Binding-site contacts:
Ligand atom OH contacts residue THR248 of chain 1.B at 3.4 Å.
Ligand atom C5 contacts residue TRP275 of chain 1.B at 4.1 Å (hydrophobic).
Ligand atom O3 contacts residue GLU264 of chain 1.B at 3.4 Å (salt-bridge).
Ligand atom O3 contacts residue PHE266 of chain 1.B at 3.0 Å.
Ligand atom O2 contacts residue HIS305 of chain 1.B at 3.8 Å.
Ligand atom C2 contacts residue LEU254 of chain 1.B at 3.7 Å (hydrophobic).
Ligand atom C1 contacts residue FE1 of chain 1.I at 3.9 Å.
Ligand atom OH contacts residue PRO234 of chain 1.B at 3.8 Å.
Ligand atom O3 contacts residue HIS258 of chain 1.B at 3.8 Å.
Ligand atom C4 contacts residue PRO234 of chain 1.B at 3.8 Å (hydrophobic).
Ligand atom OH contacts residue ASN233 of chain 1.B at 3.4 Å (h-bond).
Ligand atom OH contacts residue GLU250 of chain 1.B at 2.6 Å (salt-bridge).
Ligand atom C4 contacts residue LEU254 of chain 1.B at 4.0 Å (hydrophobic).
Ligand atom C4 contacts residue THR248 of chain 1.B at 4.2 Å.
Ligand atom C6 contacts residue PHE266 of chain 1.B at 4.0 Å (hydrophobic).
Ligand atom C4 contacts residue GLU250 of chain 1.B at 3.2 Å.
Ligand atom C4 contacts residue TRP232 of chain 1.B at 3.7 Å (hydrophobic).
Ligand atom C3 contacts residue TRP75 of chain 1.B at 3.7 Å (hydrophobic).
Ligand atom C3 contacts residue PRO234 of chain 1.B at 3.5 Å (hydrophobic).
Ligand atom C5 contacts residue LEU315 of chain 1.B at 3.7 Å (hydrophobic).
Ligand atom C6 contacts residue VAL317 of chain 1.B at 3.8 Å (hydrophobic).
Ligand atom OH contacts residue TRP232 of chain 1.B at 3.0 Å.
Ligand atom C3 contacts residue LEU254 of chain 1.B at 3.5 Å (hydrophobic).
Ligand atom O2 contacts residue PHE78 of chain 1.B at 3.2 Å.
Ligand atom C3 contacts residue TRP232 of chain 1.B at 4.2 Å (hydrophobic).
Ligand atom C2 contacts residue TRP75 of chain 1.B at 3.8 Å (hydrophobic).
Ligand atom O2 contacts residue HIS258 of chain 1.B at 2.7 Å (h-bond).
Ligand atom C5 contacts residue GLU250 of chain 1.B at 3.1 Å.
Ligand atom O3 contacts residue FE1 of chain 1.I at 2.0 Å.
Ligand atom C5 contacts residue VAL317 of chain 1.B at 3.8 Å (hydrophobic).
Ligand atom N1 contacts residue GLU264 of chain 1.B at 4.2 Å.
Ligand atom C5 contacts residue TRP232 of chain 1.B at 3.9 Å (hydrophobic).
Ligand atom O3 contacts residue HIS305 of chain 1.B at 2.9 Å (h-bond).
Ligand atom N1 contacts residue HIS258 of chain 1.B at 3.7 Å.
Ligand atom N1 contacts residue HIS305 of chain 1.B at 3.7 Å.
Ligand atom C2 contacts residue PRO234 of chain 1.B at 4.0 Å (hydrophobic).
Ligand atom N1 contacts residue FE1 of chain 1.I at 2.5 Å.
Ligand atom C6 contacts residue TRP275 of chain 1.B at 3.8 Å (hydrophobic).
Ligand atom O2 contacts residue FE1 of chain 1.I at 2.4 Å.
Ligand atom C1 contacts residue LEU254 of chain 1.B at 4.1 Å (hydrophobic).

The small molecule below binds the protein below.
Small molecule (SMILES): O=[N+]([O-])c1ccc(O)cc1

Sequence of chain 1.B:
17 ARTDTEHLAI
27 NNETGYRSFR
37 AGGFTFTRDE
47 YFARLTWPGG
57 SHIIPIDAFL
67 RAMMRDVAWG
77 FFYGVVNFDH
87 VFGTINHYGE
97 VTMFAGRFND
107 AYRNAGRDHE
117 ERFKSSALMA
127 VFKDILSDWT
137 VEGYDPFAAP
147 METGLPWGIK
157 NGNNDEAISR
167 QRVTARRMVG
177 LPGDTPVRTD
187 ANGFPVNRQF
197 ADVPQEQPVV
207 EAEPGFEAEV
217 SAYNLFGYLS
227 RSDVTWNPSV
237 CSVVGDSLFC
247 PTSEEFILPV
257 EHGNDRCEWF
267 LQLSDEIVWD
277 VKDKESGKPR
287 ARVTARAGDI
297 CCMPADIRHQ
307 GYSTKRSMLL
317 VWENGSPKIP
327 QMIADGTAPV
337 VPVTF